Sequence of chain 1.B:
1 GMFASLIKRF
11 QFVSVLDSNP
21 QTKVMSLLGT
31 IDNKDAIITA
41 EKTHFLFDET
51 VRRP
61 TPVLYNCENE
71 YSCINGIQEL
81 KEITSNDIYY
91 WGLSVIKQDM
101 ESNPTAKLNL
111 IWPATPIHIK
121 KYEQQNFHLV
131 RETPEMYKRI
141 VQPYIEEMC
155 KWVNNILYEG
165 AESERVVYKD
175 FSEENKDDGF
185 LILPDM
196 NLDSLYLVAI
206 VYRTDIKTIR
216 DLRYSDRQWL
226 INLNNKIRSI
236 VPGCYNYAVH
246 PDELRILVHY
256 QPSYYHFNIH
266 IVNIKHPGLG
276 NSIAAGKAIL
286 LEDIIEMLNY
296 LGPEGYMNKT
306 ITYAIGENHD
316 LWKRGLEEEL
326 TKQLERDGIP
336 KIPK

Binding-site contacts:
Ligand atom O2' contacts residue MET190 of chain 1.A at 3.5 Å.
Ligand atom C6 contacts residue TRP156 of chain 1.A at 3.1 Å (hydrophobic).
Ligand atom O5' contacts residue HIS265 of chain 1.A at 3.2 Å (h-bond).
Ligand atom N7 contacts residue TRP156 of chain 1.A at 3.5 Å.
Ligand atom O1A contacts residue HIS265 of chain 1.A at 3.5 Å (h-bond).
Ligand atom O1B contacts residue 0G1 of chain 1.G at 3.4 Å.
Ligand atom C3' contacts residue LYS191 of chain 1.A at 3.5 Å.
Ligand atom N2 contacts residue GLU166 of chain 1.A at 3.2 Å (salt-bridge).
Ligand atom O1B contacts residue SER258 of chain 1.A at 2.6 Å (h-bond).
Ligand atom O3B contacts residue LYS121 of chain 1.A at 3.3 Å (salt-bridge).
Ligand atom O3B contacts residue 0G1 of chain 1.G at 1.6 Å.
Ligand atom O2B contacts residue 0G1 of chain 1.G at 2.9 Å (h-bond).
Ligand atom C2 contacts residue MET190 of chain 1.A at 3.5 Å (hydrophobic).
Ligand atom O2' contacts residue ASP189 of chain 1.A at 2.2 Å (salt-bridge).
Ligand atom O1A contacts residue PRO257 of chain 1.A at 3.5 Å.
Ligand atom O2B contacts residue LYS191 of chain 1.A at 3.1 Å (salt-bridge).
Ligand atom N1 contacts residue GLU166 of chain 1.A at 3.0 Å (salt-bridge).
Ligand atom C4 contacts residue TRP156 of chain 1.A at 3.6 Å (hydrophobic).
Ligand atom O1A contacts residue ASN263 of chain 1.A at 3.1 Å (h-bond).
Ligand atom C5 contacts residue TRP156 of chain 1.A at 3.2 Å (hydrophobic).
Ligand atom N2 contacts residue PRO188 of chain 1.A at 2.8 Å (h-bond).
Ligand atom O3A contacts residue HIS254 of chain 1.A at 3.1 Å (h-bond).
Ligand atom O6 contacts residue TRP156 of chain 1.A at 3.1 Å.
Ligand atom C2' contacts residue ASP189 of chain 1.A at 2.7 Å.
Ligand atom C1' contacts residue ASP189 of chain 1.A at 3.0 Å.
Ligand atom O2' contacts residue LYS191 of chain 1.A at 3.4 Å.
Ligand atom PA contacts residue SER258 of chain 1.A at 3.5 Å.
Ligand atom PB contacts residue 0G1 of chain 1.G at 2.9 Å.
Ligand atom N3 contacts residue MET190 of chain 1.A at 3.1 Å (h-bond).
Ligand atom O2A contacts residue TYR259 of chain 1.A at 2.7 Å (h-bond).
Ligand atom O3B contacts residue SER258 of chain 1.A at 2.7 Å (h-bond).
Ligand atom O2A contacts residue SER258 of chain 1.A at 2.7 Å (h-bond).
Ligand atom C5' contacts residue HIS265 of chain 1.A at 3.0 Å.
Ligand atom C3' contacts residue 0G1 of chain 1.G at 3.4 Å.
Ligand atom PB contacts residue SER258 of chain 1.A at 3.2 Å.
Ligand atom CM7 contacts residue TRP156 of chain 1.A at 3.2 Å (hydrophobic).
Ligand atom O3' contacts residue 0G1 of chain 1.G at 2.4 Å (h-bond).
Ligand atom O5' contacts residue ASN263 of chain 1.A at 3.2 Å (h-bond).
Ligand atom N2 contacts residue MET190 of chain 1.A at 3.5 Å (h-bond).
Ligand atom O2B contacts residue HIS254 of chain 1.A at 3.5 Å (h-bond).

Sequence of chain 1.A:
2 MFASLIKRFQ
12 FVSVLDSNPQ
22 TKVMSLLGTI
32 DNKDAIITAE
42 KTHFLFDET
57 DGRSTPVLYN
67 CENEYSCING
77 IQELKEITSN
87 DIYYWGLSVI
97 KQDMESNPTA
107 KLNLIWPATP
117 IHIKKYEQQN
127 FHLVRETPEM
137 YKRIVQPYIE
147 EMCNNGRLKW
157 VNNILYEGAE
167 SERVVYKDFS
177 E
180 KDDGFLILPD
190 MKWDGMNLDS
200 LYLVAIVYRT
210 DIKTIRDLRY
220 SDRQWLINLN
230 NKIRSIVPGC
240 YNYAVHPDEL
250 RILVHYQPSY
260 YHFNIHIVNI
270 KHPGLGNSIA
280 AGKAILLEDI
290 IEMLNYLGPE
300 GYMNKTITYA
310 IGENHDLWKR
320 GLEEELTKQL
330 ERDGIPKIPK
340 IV

The small molecule below binds the protein below.
Small molecule (SMILES): C[n+]1cn([C@@H]2O[C@H](CO[P](=O)(O)OP(=O)(O)O)[C@@H](O)[C@H]2O)c2nc(N)[nH]c(=O)c21